Sequence of chain 1.D:
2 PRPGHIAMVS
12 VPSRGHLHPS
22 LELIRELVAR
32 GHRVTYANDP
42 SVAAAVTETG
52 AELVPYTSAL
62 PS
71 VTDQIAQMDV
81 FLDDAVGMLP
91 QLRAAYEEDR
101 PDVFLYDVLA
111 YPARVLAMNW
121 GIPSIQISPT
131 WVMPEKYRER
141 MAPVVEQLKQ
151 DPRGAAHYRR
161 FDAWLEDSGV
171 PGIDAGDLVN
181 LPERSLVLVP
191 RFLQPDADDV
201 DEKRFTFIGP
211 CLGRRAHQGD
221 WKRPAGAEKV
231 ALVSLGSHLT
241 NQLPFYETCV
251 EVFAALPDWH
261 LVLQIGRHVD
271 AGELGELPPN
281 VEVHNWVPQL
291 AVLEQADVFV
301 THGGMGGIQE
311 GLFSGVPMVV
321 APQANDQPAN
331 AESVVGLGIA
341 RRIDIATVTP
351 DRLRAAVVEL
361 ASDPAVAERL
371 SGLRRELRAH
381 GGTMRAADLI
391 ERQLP

The protein below binds the small molecule below.
Small molecule (SMILES): O=C(O)/C=C/c1ccccc1/C=C/C(=O)O

Sequence of chain 1.H:
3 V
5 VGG

Binding-site contacts:
Ligand atom C12 contacts residue ASN325 of chain 1.D at 4.0 Å.
Ligand atom C1 contacts residue VAL108 of chain 1.D at 3.9 Å (hydrophobic).
Ligand atom O3 contacts residue PHE81 of chain 1.D at 3.6 Å.
Ligand atom C2 contacts residue MEA4 of chain 1.H at 3.4 Å.
Ligand atom C11 contacts residue ASN325 of chain 1.D at 4.0 Å.
Ligand atom C5 contacts residue MEA4 of chain 1.H at 4.1 Å.
Ligand atom C10 contacts residue DLE9 of chain 1.H at 4.4 Å.
Ligand atom O2 contacts residue DBB1 of chain 1.H at 2.3 Å (h-bond).
Ligand atom O2 contacts residue VAL5 of chain 1.H at 3.3 Å (h-bond).
Ligand atom C11 contacts residue DBB1 of chain 1.H at 2.7 Å.
Ligand atom O2 contacts residue VAL3 of chain 1.H at 3.5 Å (h-bond).
Ligand atom C6 contacts residue THR130 of chain 1.D at 3.7 Å.
Ligand atom C1 contacts residue THR130 of chain 1.D at 4.1 Å.
Ligand atom C3 contacts residue MEA4 of chain 1.H at 3.5 Å.
Ligand atom C4 contacts residue HIS17 of chain 1.D at 4.4 Å.
Ligand atom C11 contacts residue MEA4 of chain 1.H at 3.3 Å.
Ligand atom C7 contacts residue HIS17 of chain 1.D at 4.2 Å.
Ligand atom C10 contacts residue DBB1 of chain 1.H at 3.3 Å.
Ligand atom C5 contacts residue HIS17 of chain 1.D at 3.6 Å.
Ligand atom O2 contacts residue DVA8 of chain 1.H at 3.8 Å.
Ligand atom C1 contacts residue MEA4 of chain 1.H at 3.4 Å.
Ligand atom C6 contacts residue VAL108 of chain 1.D at 3.5 Å (hydrophobic).
Ligand atom C4 contacts residue MEA4 of chain 1.H at 4.0 Å.
Ligand atom O2 contacts residue DLE9 of chain 1.H at 3.0 Å.
Ligand atom C4 contacts residue LEU109 of chain 1.D at 4.1 Å (hydrophobic).
Ligand atom C12 contacts residue VAL3 of chain 1.H at 3.7 Å (hydrophobic).
Ligand atom C5 contacts residue VAL108 of chain 1.D at 3.9 Å (hydrophobic).
Ligand atom O3 contacts residue ASN325 of chain 1.D at 4.1 Å.
Ligand atom C12 contacts residue DLE9 of chain 1.H at 3.1 Å.
Ligand atom C6 contacts residue MEA4 of chain 1.H at 3.8 Å.
Ligand atom C10 contacts residue ASN325 of chain 1.D at 4.2 Å.
Ligand atom C11 contacts residue DLE9 of chain 1.H at 4.3 Å.
Ligand atom C12 contacts residue VAL5 of chain 1.H at 4.2 Å (hydrophobic).
Ligand atom C12 contacts residue DBB1 of chain 1.H at 1.5 Å.
Ligand atom C8 contacts residue ASN325 of chain 1.D at 4.2 Å.
Ligand atom C10 contacts residue MEA4 of chain 1.H at 3.8 Å.
Ligand atom C7 contacts residue LEU109 of chain 1.D at 3.9 Å (hydrophobic).
Ligand atom C9 contacts residue PHE81 of chain 1.D at 4.3 Å (hydrophobic).
Ligand atom O2 contacts residue MEA4 of chain 1.H at 3.9 Å.
Ligand atom C12 contacts residue MEA4 of chain 1.H at 4.0 Å.